A protein and the small-molecule ligand that binds it are described below.
Small molecule (SMILES): CC(=O)N[C@@H]1[C@@H](O)[C@H](O)[C@@H](CO)O[C@H]1O

Binding-site contacts:
Ligand atom C8 contacts residue ASN239 of chain 1.C at 3.3 Å.
Ligand atom C6 contacts residue ASN239 of chain 1.C at 3.1 Å.
Ligand atom C8 contacts residue ARG212 of chain 1.C at 3.3 Å.
Ligand atom O5 contacts residue ASN239 of chain 1.C at 2.4 Å (h-bond).
Ligand atom C7 contacts residue ASN239 of chain 1.C at 3.7 Å.
Ligand atom C4 contacts residue ASN239 of chain 1.C at 3.6 Å.
Ligand atom O7 contacts residue ASN239 of chain 1.C at 4.4 Å.
Ligand atom C5 contacts residue ASN239 of chain 1.C at 3.1 Å.
Ligand atom C2 contacts residue ASN239 of chain 1.C at 2.5 Å.
Ligand atom N2 contacts residue ASN239 of chain 1.C at 3.4 Å (h-bond).
Ligand atom C3 contacts residue ASN239 of chain 1.C at 3.6 Å.
Ligand atom O7 contacts residue ARG212 of chain 1.C at 3.0 Å (salt-bridge).
Ligand atom O6 contacts residue ASN239 of chain 1.C at 3.0 Å (h-bond).
Ligand atom C8 contacts residue LEU238 of chain 1.C at 3.9 Å (hydrophobic).
Ligand atom C7 contacts residue ARG212 of chain 1.C at 3.5 Å.
Ligand atom C1 contacts residue ASN239 of chain 1.C at 1.4 Å.

Sequence of chain 1.C:
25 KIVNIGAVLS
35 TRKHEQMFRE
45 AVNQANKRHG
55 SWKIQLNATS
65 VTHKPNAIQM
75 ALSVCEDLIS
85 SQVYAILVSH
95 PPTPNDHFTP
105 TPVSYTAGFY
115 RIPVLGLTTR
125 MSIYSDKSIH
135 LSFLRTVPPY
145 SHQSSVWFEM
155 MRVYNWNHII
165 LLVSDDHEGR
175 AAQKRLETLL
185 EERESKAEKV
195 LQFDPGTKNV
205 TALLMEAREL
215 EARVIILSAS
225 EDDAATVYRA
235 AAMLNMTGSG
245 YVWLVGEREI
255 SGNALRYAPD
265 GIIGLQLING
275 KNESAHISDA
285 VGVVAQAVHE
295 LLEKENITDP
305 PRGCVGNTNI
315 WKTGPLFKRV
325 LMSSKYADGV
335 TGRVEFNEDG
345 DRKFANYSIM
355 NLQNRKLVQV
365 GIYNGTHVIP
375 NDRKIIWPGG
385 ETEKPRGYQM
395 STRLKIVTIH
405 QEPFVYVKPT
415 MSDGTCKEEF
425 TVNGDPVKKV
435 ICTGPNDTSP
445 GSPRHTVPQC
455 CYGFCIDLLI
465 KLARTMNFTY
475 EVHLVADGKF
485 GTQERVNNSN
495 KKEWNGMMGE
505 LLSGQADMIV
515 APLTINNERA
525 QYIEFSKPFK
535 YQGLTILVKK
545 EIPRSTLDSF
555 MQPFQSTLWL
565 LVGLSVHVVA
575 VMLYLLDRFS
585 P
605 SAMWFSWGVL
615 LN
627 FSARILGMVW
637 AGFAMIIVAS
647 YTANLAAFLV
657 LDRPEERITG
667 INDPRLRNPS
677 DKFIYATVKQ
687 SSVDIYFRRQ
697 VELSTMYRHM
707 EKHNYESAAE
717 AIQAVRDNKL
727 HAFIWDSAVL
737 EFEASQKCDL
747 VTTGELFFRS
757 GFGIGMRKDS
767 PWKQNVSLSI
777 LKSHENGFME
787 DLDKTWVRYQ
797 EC